Sequence of chain 3.A:
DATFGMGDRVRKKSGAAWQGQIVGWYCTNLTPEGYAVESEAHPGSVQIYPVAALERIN

Sequence of chain 2.A:
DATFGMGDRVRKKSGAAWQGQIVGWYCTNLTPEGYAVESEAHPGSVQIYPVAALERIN

Sequence of chain 4.A:
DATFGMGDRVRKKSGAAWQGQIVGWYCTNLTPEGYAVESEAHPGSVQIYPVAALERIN

Binding-site contacts:
Ligand atom C23 contacts residue ILE51 of chain 4.A at 3.4 Å (hydrophobic).
Ligand atom C25 contacts residue ILE51 of chain 4.A at 2.9 Å (hydrophobic).
Ligand atom O22 contacts residue VAL49 of chain 2.A at 3.5 Å (h-bond).
Ligand atom C23 contacts residue LBA1 of chain 4.B at 1.0 Å.
Ligand atom C25 contacts residue GLN50 of chain 4.A at 2.9 Å.
Ligand atom O24 contacts residue VAL49 of chain 4.A at 4.0 Å.
Ligand atom C23 contacts residue VAL49 of chain 4.A at 4.3 Å (hydrophobic).
Ligand atom O22 contacts residue LBA1 of chain 4.B at 2.0 Å (h-bond).
Ligand atom O24 contacts residue ILE51 of chain 4.A at 3.4 Å (h-bond).
Ligand atom C20 contacts residue ILE51 of chain 2.A at 3.0 Å (hydrophobic).
Ligand atom C25 contacts residue LBA1 of chain 4.B at 0.8 Å.
Ligand atom O19 contacts residue GLN50 of chain 2.A at 2.1 Å (h-bond).
Ligand atom O22 contacts residue GLN50 of chain 2.A at 3.4 Å (h-bond).
Ligand atom C23 contacts residue GLN50 of chain 4.A at 4.2 Å.
Ligand atom O24 contacts residue LBA1 of chain 4.B at 0.7 Å.
Ligand atom C18 contacts residue GLN50 of chain 2.A at 2.5 Å.
Ligand atom C18 contacts residue ILE51 of chain 2.A at 3.0 Å (hydrophobic).
Ligand atom C18 contacts residue LBA1 of chain 4.B at 1.3 Å.
Ligand atom O19 contacts residue LBA1 of chain 4.B at 0.8 Å.
Ligand atom C21 contacts residue GLN50 of chain 2.A at 3.7 Å.
Ligand atom C20 contacts residue LBA1 of chain 4.B at 0.7 Å.
Ligand atom O22 contacts residue GLN50 of chain 3.A at 4.3 Å.
Ligand atom C21 contacts residue LBA1 of chain 4.B at 1.0 Å.
Ligand atom O24 contacts residue GLN50 of chain 4.A at 2.9 Å (h-bond).
Ligand atom C21 contacts residue ILE51 of chain 2.A at 4.2 Å (hydrophobic).
Ligand atom O19 contacts residue VAL49 of chain 2.A at 4.4 Å.
Ligand atom C18 contacts residue TYR52 of chain 2.A at 4.1 Å (hydrophobic).
Ligand atom C20 contacts residue VAL49 of chain 2.A at 4.4 Å (hydrophobic).
Ligand atom C21 contacts residue VAL49 of chain 2.A at 4.4 Å (hydrophobic).
Ligand atom C23 contacts residue ILE51 of chain 2.A at 4.0 Å (hydrophobic).
Ligand atom C20 contacts residue GLN50 of chain 2.A at 3.4 Å.
Ligand atom O19 contacts residue ILE51 of chain 2.A at 3.0 Å (h-bond).

The small molecule below binds the protein below.
Small molecule (SMILES): O=C(O)c1ccc2[nH]c(-c3ccc(OC[C@@H](O)COc4ccc(-c5nc6ccc(C(=O)O)cc6[nH]5)cc4)cc3)nc2c1